Sequence of chain 1.A:
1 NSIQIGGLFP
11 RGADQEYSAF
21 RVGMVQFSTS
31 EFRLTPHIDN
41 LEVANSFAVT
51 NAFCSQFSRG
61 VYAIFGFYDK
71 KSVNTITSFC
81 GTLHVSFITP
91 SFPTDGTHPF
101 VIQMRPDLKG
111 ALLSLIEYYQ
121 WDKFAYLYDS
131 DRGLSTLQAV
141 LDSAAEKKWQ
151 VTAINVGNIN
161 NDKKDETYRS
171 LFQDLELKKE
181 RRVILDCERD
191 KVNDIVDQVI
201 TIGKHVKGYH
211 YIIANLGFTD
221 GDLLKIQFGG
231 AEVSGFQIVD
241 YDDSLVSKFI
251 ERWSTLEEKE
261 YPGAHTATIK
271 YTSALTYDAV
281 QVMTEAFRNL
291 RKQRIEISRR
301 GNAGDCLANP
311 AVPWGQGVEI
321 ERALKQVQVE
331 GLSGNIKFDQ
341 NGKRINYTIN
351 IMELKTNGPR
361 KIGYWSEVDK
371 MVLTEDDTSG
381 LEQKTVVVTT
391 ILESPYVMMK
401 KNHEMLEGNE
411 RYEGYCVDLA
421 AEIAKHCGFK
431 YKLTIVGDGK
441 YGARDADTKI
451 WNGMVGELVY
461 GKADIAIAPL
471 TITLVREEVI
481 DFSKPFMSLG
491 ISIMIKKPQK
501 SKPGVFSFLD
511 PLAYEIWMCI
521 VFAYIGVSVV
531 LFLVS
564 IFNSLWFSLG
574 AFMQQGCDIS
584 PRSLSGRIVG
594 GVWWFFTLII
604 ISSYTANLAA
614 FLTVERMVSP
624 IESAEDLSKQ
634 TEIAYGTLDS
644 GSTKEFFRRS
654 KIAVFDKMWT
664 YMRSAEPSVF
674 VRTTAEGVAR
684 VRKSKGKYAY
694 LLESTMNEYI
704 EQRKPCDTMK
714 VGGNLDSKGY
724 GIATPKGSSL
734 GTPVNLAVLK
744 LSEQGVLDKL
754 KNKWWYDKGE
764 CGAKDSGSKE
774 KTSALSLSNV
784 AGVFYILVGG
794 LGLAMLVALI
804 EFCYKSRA

Binding-site contacts:
Ligand atom C2 contacts residue ASN335 of chain 1.A at 3.9 Å.
Ligand atom O5 contacts residue ASN335 of chain 1.A at 3.6 Å.
Ligand atom C1 contacts residue ASN335 of chain 1.A at 3.3 Å.
Ligand atom C3 contacts residue ASN335 of chain 1.A at 3.6 Å.
Ligand atom C5 contacts residue ASN346 of chain 1.A at 3.3 Å.
Ligand atom N2 contacts residue ASN335 of chain 1.A at 4.3 Å.
Ligand atom C5 contacts residue ASN335 of chain 1.A at 3.3 Å.
Ligand atom C6 contacts residue LYS337 of chain 1.A at 3.6 Å.
Ligand atom O5 contacts residue ASN346 of chain 1.A at 2.4 Å (h-bond).
Ligand atom O6 contacts residue LYS337 of chain 1.A at 3.0 Å (salt-bridge).
Ligand atom C8 contacts residue GLU330 of chain 1.A at 4.5 Å.
Ligand atom O6 contacts residue ASN346 of chain 1.A at 2.3 Å (h-bond).
Ligand atom C6 contacts residue ASN346 of chain 1.A at 3.3 Å.
Ligand atom C1 contacts residue ASN346 of chain 1.A at 3.2 Å.
Ligand atom O4 contacts residue ASN335 of chain 1.A at 4.2 Å.
Ligand atom N2 contacts residue GLU330 of chain 1.A at 4.1 Å.
Ligand atom C5 contacts residue LYS337 of chain 1.A at 4.4 Å.
Ligand atom O4 contacts residue GLN328 of chain 1.A at 4.1 Å.
Ligand atom C4 contacts residue ASN335 of chain 1.A at 3.9 Å.
Ligand atom C6 contacts residue ASN335 of chain 1.A at 4.4 Å.

This protein binds this small molecule.
Small molecule (SMILES): CC(=O)N[C@@H]1[C@@H](O)[C@H](O)[C@@H](CO)O[C@H]1O